A protein and the small-molecule ligand that binds it are described below.
Small molecule (SMILES): Nc1ncnc2c1ncn2[C@@H]1O[C@H](CO[P](=O)(O)O[P](=O)(O)OP(=O)(O)O)C[C@H]1O

Sequence of chain 1.B:
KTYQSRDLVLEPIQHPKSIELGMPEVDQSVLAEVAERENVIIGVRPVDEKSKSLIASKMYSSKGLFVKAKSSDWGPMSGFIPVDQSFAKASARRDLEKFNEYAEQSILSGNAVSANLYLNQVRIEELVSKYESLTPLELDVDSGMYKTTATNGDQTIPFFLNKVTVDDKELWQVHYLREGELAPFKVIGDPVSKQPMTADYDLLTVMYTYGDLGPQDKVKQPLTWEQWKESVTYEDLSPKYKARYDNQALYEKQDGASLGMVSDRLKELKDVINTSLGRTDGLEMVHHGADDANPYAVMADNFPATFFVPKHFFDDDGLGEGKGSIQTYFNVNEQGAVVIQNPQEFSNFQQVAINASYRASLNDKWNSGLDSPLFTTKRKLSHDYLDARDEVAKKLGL

Binding-site contacts:
Ligand atom O2B contacts residue ASP217 of chain 1.B at 2.8 Å (salt-bridge).
Ligand atom PG contacts residue MG1 of chain 1.M at 3.3 Å.
Ligand atom O2G contacts residue LYS78 of chain 1.B at 3.4 Å (salt-bridge).
Ligand atom O4' contacts residue ASN309 of chain 1.B at 3.2 Å (h-bond).
Ligand atom PB contacts residue MN1 of chain 1.L at 3.2 Å.
Ligand atom O1G contacts residue SER86 of chain 1.B at 2.8 Å (h-bond).
Ligand atom O2A contacts residue LYS78 of chain 1.B at 3.1 Å (salt-bridge).
Ligand atom N6 contacts residue GLY304 of chain 1.B at 3.4 Å.
Ligand atom O3B contacts residue LYS104 of chain 1.B at 2.5 Å (salt-bridge).
Ligand atom N6 contacts residue MET276 of chain 1.B at 2.8 Å (h-bond).
Ligand atom N6 contacts residue ALA305 of chain 1.B at 3.1 Å (h-bond).
Ligand atom N1 contacts residue MET276 of chain 1.B at 3.0 Å (h-bond).
Ligand atom O3A contacts residue LYS78 of chain 1.B at 3.4 Å (salt-bridge).
Ligand atom O1B contacts residue LYS104 of chain 1.B at 3.4 Å (salt-bridge).
Ligand atom O3B contacts residue MN1 of chain 1.L at 3.4 Å.
Ligand atom O3A contacts residue LYS85 of chain 1.B at 3.2 Å (salt-bridge).
Ligand atom O1B contacts residue ARG60 of chain 1.B at 3.1 Å (salt-bridge).
Ligand atom O2G contacts residue MN1 of chain 1.L at 2.1 Å.
Ligand atom O3G contacts residue LYS78 of chain 1.B at 2.7 Å (salt-bridge).
Ligand atom N7 contacts residue HIS303 of chain 1.B at 3.4 Å (h-bond).
Ligand atom N9 contacts residue ASN309 of chain 1.B at 3.4 Å (h-bond).
Ligand atom O2G contacts residue MG1 of chain 1.M at 2.1 Å.
Ligand atom O3G contacts residue SER86 of chain 1.B at 2.8 Å (h-bond).
Ligand atom O1A contacts residue ASP217 of chain 1.B at 3.1 Å (salt-bridge).
Ligand atom O1B contacts residue LYS85 of chain 1.B at 3.4 Å (salt-bridge).
Ligand atom PG contacts residue LYS104 of chain 1.B at 3.2 Å.
Ligand atom O2G contacts residue ASP215 of chain 1.B at 3.2 Å (salt-bridge).
Ligand atom O1A contacts residue MN1 of chain 1.L at 2.6 Å.
Ligand atom O1G contacts residue ALA214 of chain 1.B at 3.3 Å.
Ligand atom C1' contacts residue ASN309 of chain 1.B at 3.3 Å.
Ligand atom O1G contacts residue LYS104 of chain 1.B at 3.1 Å (salt-bridge).
Ligand atom PG contacts residue MN1 of chain 1.L at 3.3 Å.
Ligand atom O2B contacts residue ARG60 of chain 1.B at 3.2 Å (salt-bridge).
Ligand atom O2B contacts residue MG1 of chain 1.M at 2.2 Å.
Ligand atom O2B contacts residue MN1 of chain 1.L at 2.2 Å.
Ligand atom PB contacts residue MG1 of chain 1.M at 3.2 Å.
Ligand atom O1A contacts residue ASP215 of chain 1.B at 3.0 Å (salt-bridge).
Ligand atom O1A contacts residue MN1 of chain 1.J at 2.4 Å.
Ligand atom O1A contacts residue MG1 of chain 1.K at 2.4 Å.
Ligand atom O1A contacts residue MG1 of chain 1.M at 2.6 Å.